Binding-site contacts:
Ligand atom O7 contacts residue ASN788 of chain 1.A at 4.4 Å.
Ligand atom O5 contacts residue SER790 of chain 1.A at 2.5 Å (h-bond).
Ligand atom N2 contacts residue ASN788 of chain 1.A at 3.0 Å (h-bond).
Ligand atom C8 contacts residue ASN788 of chain 1.A at 3.4 Å.
Ligand atom C7 contacts residue ASN788 of chain 1.A at 3.5 Å.
Ligand atom C1 contacts residue SER790 of chain 1.A at 3.3 Å.
Ligand atom C8 contacts residue GLN791 of chain 1.A at 4.4 Å.
Ligand atom C5 contacts residue SER790 of chain 1.A at 3.1 Å.
Ligand atom O6 contacts residue GLN791 of chain 1.A at 3.2 Å (h-bond).
Ligand atom C6 contacts residue SER790 of chain 1.A at 3.4 Å.
Ligand atom C1 contacts residue ASN788 of chain 1.A at 1.4 Å.
Ligand atom C5 contacts residue ASN788 of chain 1.A at 3.7 Å.
Ligand atom C2 contacts residue ASN788 of chain 1.A at 2.5 Å.
Ligand atom C6 contacts residue GLN791 of chain 1.A at 4.0 Å.
Ligand atom O6 contacts residue SER790 of chain 1.A at 2.6 Å (h-bond).
Ligand atom O5 contacts residue ASN788 of chain 1.A at 2.4 Å (h-bond).
Ligand atom C4 contacts residue ASN788 of chain 1.A at 4.2 Å.
Ligand atom C3 contacts residue ASN788 of chain 1.A at 3.8 Å.

Sequence of chain 1.A:
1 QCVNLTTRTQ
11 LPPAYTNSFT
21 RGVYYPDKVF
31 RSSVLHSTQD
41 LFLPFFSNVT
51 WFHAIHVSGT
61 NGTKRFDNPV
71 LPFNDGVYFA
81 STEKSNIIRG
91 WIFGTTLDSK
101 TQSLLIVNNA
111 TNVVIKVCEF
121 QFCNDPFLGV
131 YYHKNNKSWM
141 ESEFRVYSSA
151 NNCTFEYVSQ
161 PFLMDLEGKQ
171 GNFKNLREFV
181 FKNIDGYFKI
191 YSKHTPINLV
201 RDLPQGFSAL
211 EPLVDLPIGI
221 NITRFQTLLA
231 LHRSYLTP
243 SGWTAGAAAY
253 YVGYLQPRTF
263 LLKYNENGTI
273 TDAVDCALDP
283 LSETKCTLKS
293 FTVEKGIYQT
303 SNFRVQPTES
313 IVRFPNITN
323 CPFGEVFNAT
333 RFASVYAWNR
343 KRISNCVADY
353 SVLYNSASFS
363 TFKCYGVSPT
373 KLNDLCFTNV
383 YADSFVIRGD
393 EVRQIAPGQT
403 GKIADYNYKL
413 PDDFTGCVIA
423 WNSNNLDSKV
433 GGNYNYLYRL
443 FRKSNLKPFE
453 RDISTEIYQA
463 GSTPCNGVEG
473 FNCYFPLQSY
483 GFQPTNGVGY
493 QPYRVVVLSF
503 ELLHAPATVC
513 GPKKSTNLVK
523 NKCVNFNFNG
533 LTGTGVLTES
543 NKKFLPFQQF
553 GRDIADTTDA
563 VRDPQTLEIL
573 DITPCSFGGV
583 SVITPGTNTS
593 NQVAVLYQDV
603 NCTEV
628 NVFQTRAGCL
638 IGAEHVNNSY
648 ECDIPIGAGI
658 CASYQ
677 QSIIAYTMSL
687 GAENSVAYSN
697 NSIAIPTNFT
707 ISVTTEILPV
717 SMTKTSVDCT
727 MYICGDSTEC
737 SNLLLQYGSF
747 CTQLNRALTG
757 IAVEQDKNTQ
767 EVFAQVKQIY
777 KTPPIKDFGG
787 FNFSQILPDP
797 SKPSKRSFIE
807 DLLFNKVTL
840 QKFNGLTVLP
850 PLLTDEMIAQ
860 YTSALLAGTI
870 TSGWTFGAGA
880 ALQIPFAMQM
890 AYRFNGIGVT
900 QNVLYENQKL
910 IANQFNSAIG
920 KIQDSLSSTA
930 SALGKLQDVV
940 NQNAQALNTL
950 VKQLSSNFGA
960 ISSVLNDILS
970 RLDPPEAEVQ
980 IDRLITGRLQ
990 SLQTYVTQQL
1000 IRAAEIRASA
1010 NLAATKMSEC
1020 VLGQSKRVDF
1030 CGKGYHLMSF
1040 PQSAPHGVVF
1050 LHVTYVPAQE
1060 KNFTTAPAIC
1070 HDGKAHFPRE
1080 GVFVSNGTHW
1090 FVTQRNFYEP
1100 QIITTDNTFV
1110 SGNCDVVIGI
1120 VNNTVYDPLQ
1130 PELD

The small molecule below binds the protein below.
Small molecule (SMILES): CC(=O)N[C@H]1[C@H](O[C@H]2[C@H](O)[C@@H](NC(C)=O)CO[C@@H]2CO)O[C@H](CO)[C@@H](O)[C@@H]1O